Binding-site contacts:
Ligand atom O6 contacts residue ILE1132 of chain 1.A at 4.2 Å.
Ligand atom O5 contacts residue ASN1134 of chain 1.A at 2.4 Å (h-bond).
Ligand atom C5 contacts residue ASN1134 of chain 1.A at 3.7 Å.
Ligand atom C2 contacts residue ASN1134 of chain 1.A at 2.5 Å.
Ligand atom O6 contacts residue ASN1134 of chain 1.A at 4.2 Å.
Ligand atom C7 contacts residue ASN1134 of chain 1.A at 3.8 Å.
Ligand atom C1 contacts residue ASN1134 of chain 1.A at 1.4 Å.
Ligand atom N2 contacts residue ASN1134 of chain 1.A at 2.9 Å (h-bond).
Ligand atom O7 contacts residue ASN1134 of chain 1.A at 4.3 Å.
Ligand atom C4 contacts residue ASN1134 of chain 1.A at 4.2 Å.
Ligand atom C3 contacts residue ASN1134 of chain 1.A at 3.8 Å.

Sequence of chain 1.A:
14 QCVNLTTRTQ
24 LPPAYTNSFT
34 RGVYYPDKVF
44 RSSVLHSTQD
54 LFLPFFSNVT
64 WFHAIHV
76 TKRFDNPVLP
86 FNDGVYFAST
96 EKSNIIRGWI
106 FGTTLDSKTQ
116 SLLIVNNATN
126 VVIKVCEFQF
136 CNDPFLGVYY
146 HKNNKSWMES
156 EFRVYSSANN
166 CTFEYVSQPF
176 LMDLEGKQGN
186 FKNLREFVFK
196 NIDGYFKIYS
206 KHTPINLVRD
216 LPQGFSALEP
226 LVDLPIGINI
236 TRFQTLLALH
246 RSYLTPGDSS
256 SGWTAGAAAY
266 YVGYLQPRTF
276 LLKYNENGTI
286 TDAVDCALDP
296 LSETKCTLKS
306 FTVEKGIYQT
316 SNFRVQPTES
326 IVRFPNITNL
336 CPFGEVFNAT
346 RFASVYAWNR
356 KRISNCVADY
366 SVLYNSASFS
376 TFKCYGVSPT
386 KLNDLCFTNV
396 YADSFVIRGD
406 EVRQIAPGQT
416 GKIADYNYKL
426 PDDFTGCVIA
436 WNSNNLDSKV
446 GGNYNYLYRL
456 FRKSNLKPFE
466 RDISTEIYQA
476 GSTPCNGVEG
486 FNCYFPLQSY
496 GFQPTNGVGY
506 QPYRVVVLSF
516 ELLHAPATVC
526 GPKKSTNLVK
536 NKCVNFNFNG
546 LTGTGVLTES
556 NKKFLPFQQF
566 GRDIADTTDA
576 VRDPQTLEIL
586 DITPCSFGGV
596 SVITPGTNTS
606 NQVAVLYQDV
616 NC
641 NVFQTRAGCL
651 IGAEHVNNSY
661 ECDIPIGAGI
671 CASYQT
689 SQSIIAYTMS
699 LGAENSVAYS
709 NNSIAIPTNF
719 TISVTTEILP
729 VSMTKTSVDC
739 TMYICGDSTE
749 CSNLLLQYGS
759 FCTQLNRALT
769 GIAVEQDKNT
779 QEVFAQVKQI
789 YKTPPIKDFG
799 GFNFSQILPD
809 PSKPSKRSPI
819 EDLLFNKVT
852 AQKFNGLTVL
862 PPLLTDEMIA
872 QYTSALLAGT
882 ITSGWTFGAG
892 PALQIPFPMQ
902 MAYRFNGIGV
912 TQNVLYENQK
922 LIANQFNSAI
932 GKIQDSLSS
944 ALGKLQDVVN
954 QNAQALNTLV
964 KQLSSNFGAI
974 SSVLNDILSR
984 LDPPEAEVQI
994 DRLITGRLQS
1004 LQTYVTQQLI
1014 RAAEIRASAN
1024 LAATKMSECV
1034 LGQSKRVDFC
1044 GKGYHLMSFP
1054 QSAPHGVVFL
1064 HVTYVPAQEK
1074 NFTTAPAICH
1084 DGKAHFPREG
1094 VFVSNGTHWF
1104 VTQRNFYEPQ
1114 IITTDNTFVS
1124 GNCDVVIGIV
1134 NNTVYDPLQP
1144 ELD

A protein and the small-molecule ligand that binds it are described below.
Small molecule (SMILES): CC(=O)N[C@@H]1[C@@H](O)[C@H](O)[C@@H](CO)O[C@H]1O